Sequence of chain 1.A:
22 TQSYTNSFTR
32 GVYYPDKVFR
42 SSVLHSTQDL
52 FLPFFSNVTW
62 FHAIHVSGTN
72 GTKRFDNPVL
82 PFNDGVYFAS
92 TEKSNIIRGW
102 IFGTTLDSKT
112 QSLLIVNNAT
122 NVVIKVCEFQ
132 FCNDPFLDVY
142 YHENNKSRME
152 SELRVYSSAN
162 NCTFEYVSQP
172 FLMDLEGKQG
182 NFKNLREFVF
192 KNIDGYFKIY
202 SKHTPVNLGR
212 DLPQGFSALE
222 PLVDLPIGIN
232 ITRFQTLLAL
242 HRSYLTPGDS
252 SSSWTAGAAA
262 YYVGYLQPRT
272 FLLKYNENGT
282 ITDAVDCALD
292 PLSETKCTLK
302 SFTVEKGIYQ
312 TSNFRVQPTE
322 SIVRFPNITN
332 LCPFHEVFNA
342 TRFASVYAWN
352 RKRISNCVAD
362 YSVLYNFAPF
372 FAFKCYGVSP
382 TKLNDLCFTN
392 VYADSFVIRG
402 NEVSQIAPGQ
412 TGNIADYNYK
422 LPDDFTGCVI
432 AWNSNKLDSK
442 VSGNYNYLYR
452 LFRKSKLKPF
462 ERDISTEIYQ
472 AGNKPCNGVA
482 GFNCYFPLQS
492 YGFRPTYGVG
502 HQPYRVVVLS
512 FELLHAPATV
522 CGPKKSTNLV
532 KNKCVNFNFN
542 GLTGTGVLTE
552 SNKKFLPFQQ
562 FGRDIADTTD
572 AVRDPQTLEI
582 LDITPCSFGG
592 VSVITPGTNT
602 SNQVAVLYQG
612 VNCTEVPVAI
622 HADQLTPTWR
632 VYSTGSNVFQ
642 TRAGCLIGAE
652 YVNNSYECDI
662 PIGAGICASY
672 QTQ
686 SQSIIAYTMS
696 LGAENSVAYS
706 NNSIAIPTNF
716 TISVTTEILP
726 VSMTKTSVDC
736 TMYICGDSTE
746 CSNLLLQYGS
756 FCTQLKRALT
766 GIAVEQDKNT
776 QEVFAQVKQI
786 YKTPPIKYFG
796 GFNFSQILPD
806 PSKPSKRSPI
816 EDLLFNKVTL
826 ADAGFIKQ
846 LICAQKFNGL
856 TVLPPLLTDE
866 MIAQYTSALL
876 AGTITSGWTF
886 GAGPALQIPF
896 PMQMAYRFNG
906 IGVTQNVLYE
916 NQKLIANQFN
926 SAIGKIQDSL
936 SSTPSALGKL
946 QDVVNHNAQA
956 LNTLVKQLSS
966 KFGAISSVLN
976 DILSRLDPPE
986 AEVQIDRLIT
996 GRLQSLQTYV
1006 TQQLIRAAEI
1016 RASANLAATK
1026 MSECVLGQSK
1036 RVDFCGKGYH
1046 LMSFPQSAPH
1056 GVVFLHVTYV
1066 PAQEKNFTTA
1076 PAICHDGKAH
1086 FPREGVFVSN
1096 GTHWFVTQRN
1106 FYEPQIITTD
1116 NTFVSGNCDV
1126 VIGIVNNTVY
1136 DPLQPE

This protein binds this small molecule.
Small molecule (SMILES): CC(=O)N[C@@H]1[C@@H](O)[C@H](O)[C@@H](CO)O[C@H]1O

Binding-site contacts:
Ligand atom C7 contacts residue ASN162 of chain 1.A at 3.5 Å.
Ligand atom O5 contacts residue ASN162 of chain 1.A at 2.4 Å (h-bond).
Ligand atom C1 contacts residue ASN162 of chain 1.A at 1.4 Å.
Ligand atom C5 contacts residue ASN162 of chain 1.A at 3.7 Å.
Ligand atom C4 contacts residue ASN162 of chain 1.A at 4.2 Å.
Ligand atom O5 contacts residue ASN161 of chain 1.A at 4.0 Å.
Ligand atom C2 contacts residue ASN162 of chain 1.A at 2.5 Å.
Ligand atom C3 contacts residue ASN162 of chain 1.A at 3.8 Å.
Ligand atom O7 contacts residue ASN162 of chain 1.A at 3.6 Å.
Ligand atom C1 contacts residue ASN161 of chain 1.A at 4.4 Å.
Ligand atom N2 contacts residue ASN162 of chain 1.A at 2.9 Å (h-bond).